This small molecule binds to this protein.
Small molecule (SMILES): Nc1ncnc2c1ncn2[C@@H]1O[C@H](CO[P](=O)(O)O[P](=O)(O)CP(=O)(O)O)[C@@H](O)[C@H]1O

Binding-site contacts:
Ligand atom O2' contacts residue THR241 of chain 1.F at 3.5 Å (h-bond).
Ligand atom C2 contacts residue MET320 of chain 1.F at 3.4 Å (hydrophobic).
Ligand atom PG contacts residue ASP318 of chain 1.F at 3.6 Å.
Ligand atom O2G contacts residue ASP318 of chain 1.F at 2.2 Å (salt-bridge).
Ligand atom N7 contacts residue GLN183 of chain 1.F at 3.2 Å (h-bond).
Ligand atom N3 contacts residue LYS198 of chain 1.F at 3.0 Å (salt-bridge).
Ligand atom C2 contacts residue LEU186 of chain 1.F at 3.5 Å (hydrophobic).
Ligand atom O2A contacts residue LYS150 of chain 1.F at 3.0 Å.
Ligand atom O2' contacts residue LYS198 of chain 1.F at 3.5 Å.
Ligand atom O1B contacts residue LYS74 of chain 1.F at 3.3 Å (salt-bridge).
Ligand atom N7 contacts residue LYS150 of chain 1.F at 3.1 Å (salt-bridge).
Ligand atom C5' contacts residue ASN242 of chain 1.F at 3.6 Å.
Ligand atom C3B contacts residue ASN242 of chain 1.F at 2.9 Å.
Ligand atom O5' contacts residue ASN242 of chain 1.F at 3.7 Å.
Ligand atom N6 contacts residue LYS184 of chain 1.F at 2.6 Å (salt-bridge).
Ligand atom C3' contacts residue THR241 of chain 1.F at 3.5 Å.
Ligand atom C6 contacts residue LYS184 of chain 1.F at 3.6 Å.
Ligand atom C8 contacts residue LYS150 of chain 1.F at 3.5 Å.
Ligand atom O1G contacts residue ARG222 of chain 1.F at 3.7 Å.
Ligand atom C2 contacts residue TYR185 of chain 1.F at 3.7 Å (hydrophobic).
Ligand atom C4' contacts residue ASN242 of chain 1.F at 3.6 Å.
Ligand atom O3G contacts residue GLU331 of chain 1.F at 2.2 Å (salt-bridge).
Ligand atom O3' contacts residue THR241 of chain 1.F at 2.1 Å (h-bond).
Ligand atom O2G contacts residue ARG222 of chain 1.F at 3.3 Å (salt-bridge).
Ligand atom N3 contacts residue TYR185 of chain 1.F at 3.6 Å.
Ligand atom O1A contacts residue GLU331 of chain 1.F at 3.5 Å (salt-bridge).
Ligand atom O2' contacts residue HIS239 of chain 1.F at 3.2 Å (h-bond).
Ligand atom O1B contacts residue GLU331 of chain 1.F at 2.9 Å (salt-bridge).
Ligand atom N3 contacts residue MET320 of chain 1.F at 3.5 Å.
Ligand atom O2B contacts residue ALA155 of chain 1.F at 3.6 Å (h-bond).
Ligand atom O3G contacts residue ASN333 of chain 1.F at 3.1 Å (h-bond).
Ligand atom O1B contacts residue MG1 of chain 1.W at 2.6 Å.
Ligand atom O3G contacts residue MG1 of chain 1.W at 2.7 Å.
Ligand atom N1 contacts residue TYR185 of chain 1.F at 3.6 Å.
Ligand atom N6 contacts residue GLN183 of chain 1.F at 3.0 Å (h-bond).
Ligand atom O2A contacts residue LYS74 of chain 1.F at 3.4 Å.
Ligand atom N1 contacts residue LEU186 of chain 1.F at 3.0 Å (h-bond).
Ligand atom C8 contacts residue ILE148 of chain 1.F at 3.6 Å (hydrophobic).
Ligand atom C2 contacts residue LYS198 of chain 1.F at 3.5 Å.
Ligand atom PG contacts residue GLU331 of chain 1.F at 3.7 Å.

Sequence of chain 1.F:
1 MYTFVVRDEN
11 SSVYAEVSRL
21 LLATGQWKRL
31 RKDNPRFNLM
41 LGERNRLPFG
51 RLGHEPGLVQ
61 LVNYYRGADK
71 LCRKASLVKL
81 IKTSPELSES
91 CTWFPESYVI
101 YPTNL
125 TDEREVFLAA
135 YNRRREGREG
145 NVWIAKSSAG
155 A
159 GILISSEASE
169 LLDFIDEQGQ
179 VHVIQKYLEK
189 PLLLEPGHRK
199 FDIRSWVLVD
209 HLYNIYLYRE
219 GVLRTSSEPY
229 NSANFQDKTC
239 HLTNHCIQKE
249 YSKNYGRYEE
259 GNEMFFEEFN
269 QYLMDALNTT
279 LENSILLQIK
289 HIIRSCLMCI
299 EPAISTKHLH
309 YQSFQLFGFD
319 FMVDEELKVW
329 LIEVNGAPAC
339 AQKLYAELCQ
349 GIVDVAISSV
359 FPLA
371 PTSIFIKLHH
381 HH